This small molecule binds to this protein.
Small molecule (SMILES): CC[C@H](C)[C@H](NC(=O)[C@@H](N)CCCCN)C(=O)N[C@@H](CC(C)C)C(=O)N[C@@H](Cc1cnc[nH]1)C(=O)N[C@@H](CCCN=C(N)N)C(=O)N[C@@H](CC(C)C)C(=O)N[C@@H](CC(C)C)C(=O)N[C@@H](CCC(N)=O)C(=O)N[C@H](C=O)CC(=O)O

Binding-site contacts:
Ligand atom CD2 contacts residue LEU75 of chain 1.B at 3.7 Å (hydrophobic).
Ligand atom CD2 contacts residue GLN78 of chain 1.B at 3.8 Å.
Ligand atom CG contacts residue ILE61 of chain 1.B at 4.0 Å (hydrophobic).
Ligand atom CG2 contacts residue LEU242 of chain 1.B at 3.7 Å (hydrophobic).
Ligand atom CD contacts residue GLU83 of chain 1.B at 3.7 Å.
Ligand atom NE2 contacts residue LEU75 of chain 1.B at 3.3 Å.
Ligand atom N contacts residue GLU245 of chain 1.B at 2.9 Å (salt-bridge).
Ligand atom CB contacts residue ILE61 of chain 1.B at 3.8 Å (hydrophobic).
Ligand atom CA contacts residue VAL79 of chain 1.B at 4.0 Å (hydrophobic).
Ligand atom CD2 contacts residue MET246 of chain 1.B at 3.9 Å (hydrophobic).
Ligand atom CB contacts residue GLU245 of chain 1.B at 4.0 Å.
Ligand atom C contacts residue LYS65 of chain 1.B at 4.0 Å.
Ligand atom CD2 contacts residue GLU83 of chain 1.B at 3.5 Å.
Ligand atom CD1 contacts residue LEU242 of chain 1.B at 3.9 Å (hydrophobic).
Ligand atom CA contacts residue GLU245 of chain 1.B at 3.4 Å.
Ligand atom CG contacts residue GLU245 of chain 1.B at 3.5 Å.
Ligand atom O contacts residue ILE61 of chain 1.B at 3.9 Å.
Ligand atom O contacts residue LYS65 of chain 1.B at 3.2 Å (salt-bridge).
Ligand atom CB contacts residue GLU245 of chain 1.B at 3.8 Å.
Ligand atom CB contacts residue LEU75 of chain 1.B at 3.5 Å (hydrophobic).
Ligand atom O contacts residue LYS65 of chain 1.B at 2.9 Å (salt-bridge).
Ligand atom CD1 contacts residue VAL79 of chain 1.B at 3.4 Å (hydrophobic).
Ligand atom CD2 contacts residue VAL79 of chain 1.B at 3.5 Å (hydrophobic).
Ligand atom ND1 contacts residue LEU75 of chain 1.B at 3.9 Å.
Ligand atom CA contacts residue GLU245 of chain 1.B at 3.9 Å.
Ligand atom CD1 contacts residue GLU245 of chain 1.B at 3.0 Å.
Ligand atom NZ contacts residue GLU83 of chain 1.B at 3.2 Å (salt-bridge).
Ligand atom C contacts residue ILE61 of chain 1.B at 4.0 Å (hydrophobic).
Ligand atom CD1 contacts residue LEU75 of chain 1.B at 4.0 Å (hydrophobic).
Ligand atom CD2 contacts residue ILE61 of chain 1.B at 3.8 Å (hydrophobic).
Ligand atom CE contacts residue GLU83 of chain 1.B at 3.7 Å.
Ligand atom CE1 contacts residue LEU75 of chain 1.B at 3.4 Å (hydrophobic).
Ligand atom O contacts residue LEU75 of chain 1.B at 4.1 Å.
Ligand atom CD1 contacts residue LEU82 of chain 1.B at 3.9 Å (hydrophobic).
Ligand atom C contacts residue GLU245 of chain 1.B at 3.6 Å.
Ligand atom OE1 contacts residue LEU75 of chain 1.B at 3.9 Å.
Ligand atom CD1 contacts residue ILE61 of chain 1.B at 3.4 Å (hydrophobic).
Ligand atom C contacts residue LYS65 of chain 1.B at 4.1 Å.
Ligand atom CD2 contacts residue LEU82 of chain 1.B at 3.8 Å (hydrophobic).
Ligand atom CD1 contacts residue MET246 of chain 1.B at 4.0 Å (hydrophobic).

Sequence of chain 1.B:
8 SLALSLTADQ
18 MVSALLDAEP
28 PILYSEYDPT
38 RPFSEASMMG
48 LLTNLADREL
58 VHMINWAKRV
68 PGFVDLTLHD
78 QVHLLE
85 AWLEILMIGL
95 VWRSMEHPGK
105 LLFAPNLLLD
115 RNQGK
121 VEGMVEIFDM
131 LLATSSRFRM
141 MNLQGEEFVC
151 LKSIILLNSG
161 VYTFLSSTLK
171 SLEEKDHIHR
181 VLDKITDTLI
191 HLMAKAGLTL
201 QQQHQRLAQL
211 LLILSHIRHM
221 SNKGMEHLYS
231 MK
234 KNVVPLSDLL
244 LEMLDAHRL